The small molecule below binds the protein below.
Small molecule (SMILES): O=c1c(O)c(-c2ccc(O)cc2)oc2cc(O)cc(O)c12

Binding-site contacts:
Ligand atom C6 contacts residue LYS42 of chain 1.A at 3.8 Å.
Ligand atom C4 contacts residue ILE160 of chain 1.A at 4.0 Å (hydrophobic).
Ligand atom O12 contacts residue ILE160 of chain 1.A at 3.4 Å.
Ligand atom O24 contacts residue LEU95 of chain 1.A at 3.5 Å.
Ligand atom O30 contacts residue GLY22 of chain 1.A at 3.4 Å (h-bond).
Ligand atom C19 contacts residue MET146 of chain 1.A at 3.6 Å (hydrophobic).
Ligand atom O24 contacts residue VAL96 of chain 1.A at 2.8 Å (h-bond).
Ligand atom O12 contacts residue VAL27 of chain 1.A at 3.5 Å.
Ligand atom O24 contacts residue GLU94 of chain 1.A at 2.7 Å (salt-bridge).
Ligand atom O27 contacts residue GLY20 of chain 1.A at 4.0 Å.
Ligand atom C9 contacts residue VAL27 of chain 1.A at 4.0 Å (hydrophobic).
Ligand atom C5 contacts residue LYS42 of chain 1.A at 3.4 Å.
Ligand atom C18 contacts residue LEU19 of chain 1.A at 3.9 Å (hydrophobic).
Ligand atom O27 contacts residue LEU19 of chain 1.A at 3.6 Å (h-bond).
Ligand atom C17 contacts residue GLU94 of chain 1.A at 3.8 Å.
Ligand atom C4 contacts residue VAL27 of chain 1.A at 3.5 Å (hydrophobic).
Ligand atom C17 contacts residue ALA40 of chain 1.A at 3.6 Å (hydrophobic).
Ligand atom C11 contacts residue MET146 of chain 1.A at 3.8 Å (hydrophobic).
Ligand atom C11 contacts residue VAL27 of chain 1.A at 3.8 Å (hydrophobic).
Ligand atom O27 contacts residue MET146 of chain 1.A at 3.4 Å.
Ligand atom C10 contacts residue MET146 of chain 1.A at 3.6 Å (hydrophobic).
Ligand atom O24 contacts residue ALA40 of chain 1.A at 3.5 Å.
Ligand atom C14 contacts residue ILE160 of chain 1.A at 4.0 Å (hydrophobic).
Ligand atom O13 contacts residue GLY20 of chain 1.A at 3.4 Å.
Ligand atom C14 contacts residue VAL27 of chain 1.A at 3.9 Å (hydrophobic).
Ligand atom O13 contacts residue SER21 of chain 1.A at 3.7 Å.
Ligand atom C6 contacts residue ASP161 of chain 1.A at 3.8 Å.
Ligand atom C18 contacts residue VAL96 of chain 1.A at 3.5 Å (hydrophobic).
Ligand atom C11 contacts residue ILE160 of chain 1.A at 3.7 Å (hydrophobic).
Ligand atom O29 contacts residue ASP161 of chain 1.A at 3.3 Å (salt-bridge).
Ligand atom C3 contacts residue VAL27 of chain 1.A at 3.8 Å (hydrophobic).
Ligand atom O29 contacts residue LYS42 of chain 1.A at 3.4 Å (salt-bridge).
Ligand atom O30 contacts residue SER21 of chain 1.A at 3.2 Å.
Ligand atom C10 contacts residue VAL27 of chain 1.A at 4.0 Å (hydrophobic).
Ligand atom O24 contacts residue ILE77 of chain 1.A at 4.0 Å.
Ligand atom C14 contacts residue MET146 of chain 1.A at 3.8 Å (hydrophobic).
Ligand atom C15 contacts residue VAL27 of chain 1.A at 4.0 Å (hydrophobic).
Ligand atom C17 contacts residue VAL96 of chain 1.A at 3.9 Å (hydrophobic).
Ligand atom C16 contacts residue ALA40 of chain 1.A at 3.8 Å (hydrophobic).
Ligand atom C5 contacts residue VAL27 of chain 1.A at 4.0 Å (hydrophobic).

Sequence of chain 1.A:
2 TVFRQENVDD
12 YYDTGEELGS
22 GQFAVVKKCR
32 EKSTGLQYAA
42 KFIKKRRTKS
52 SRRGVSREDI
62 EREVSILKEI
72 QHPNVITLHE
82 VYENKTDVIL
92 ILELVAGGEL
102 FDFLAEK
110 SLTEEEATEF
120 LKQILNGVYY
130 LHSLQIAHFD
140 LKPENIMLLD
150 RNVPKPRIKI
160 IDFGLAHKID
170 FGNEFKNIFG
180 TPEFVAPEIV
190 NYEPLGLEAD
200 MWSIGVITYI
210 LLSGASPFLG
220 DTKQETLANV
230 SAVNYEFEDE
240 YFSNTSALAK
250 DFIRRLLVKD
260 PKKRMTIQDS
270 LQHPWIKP